Binding-site contacts:
Ligand atom N2 contacts residue SER299 of chain 1.I at 3.6 Å.
Ligand atom C2 contacts residue ASN528 of chain 1.I at 2.5 Å.
Ligand atom C2 contacts residue SER402 of chain 1.I at 3.8 Å.
Ligand atom O7 contacts residue SER527 of chain 1.I at 3.5 Å.
Ligand atom C3 contacts residue ASN528 of chain 1.I at 3.9 Å.
Ligand atom O7 contacts residue ASN528 of chain 1.I at 4.4 Å.
Ligand atom C8 contacts residue LYS295 of chain 1.I at 3.9 Å.
Ligand atom C7 contacts residue ASN528 of chain 1.I at 4.1 Å.
Ligand atom C8 contacts residue ILE403 of chain 1.I at 4.3 Å (hydrophobic).
Ligand atom O7 contacts residue HIS399 of chain 1.I at 3.8 Å.
Ligand atom C5 contacts residue ASN528 of chain 1.I at 3.6 Å.
Ligand atom N2 contacts residue SER402 of chain 1.I at 4.5 Å.
Ligand atom C7 contacts residue SER527 of chain 1.I at 4.1 Å.
Ligand atom N2 contacts residue SER527 of chain 1.I at 4.4 Å.
Ligand atom O5 contacts residue ASN528 of chain 1.I at 2.4 Å (h-bond).
Ligand atom C4 contacts residue ASN528 of chain 1.I at 4.2 Å.
Ligand atom C3 contacts residue SER402 of chain 1.I at 4.0 Å.
Ligand atom O3 contacts residue SER402 of chain 1.I at 3.1 Å (h-bond).
Ligand atom O7 contacts residue SER402 of chain 1.I at 3.5 Å (h-bond).
Ligand atom C1 contacts residue ASN528 of chain 1.I at 1.4 Å.
Ligand atom C7 contacts residue SER402 of chain 1.I at 4.2 Å.
Ligand atom C1 contacts residue SER299 of chain 1.I at 4.3 Å.
Ligand atom C7 contacts residue SER299 of chain 1.I at 4.2 Å.
Ligand atom N2 contacts residue ASN528 of chain 1.I at 3.0 Å (h-bond).

Sequence of chain 1.I:
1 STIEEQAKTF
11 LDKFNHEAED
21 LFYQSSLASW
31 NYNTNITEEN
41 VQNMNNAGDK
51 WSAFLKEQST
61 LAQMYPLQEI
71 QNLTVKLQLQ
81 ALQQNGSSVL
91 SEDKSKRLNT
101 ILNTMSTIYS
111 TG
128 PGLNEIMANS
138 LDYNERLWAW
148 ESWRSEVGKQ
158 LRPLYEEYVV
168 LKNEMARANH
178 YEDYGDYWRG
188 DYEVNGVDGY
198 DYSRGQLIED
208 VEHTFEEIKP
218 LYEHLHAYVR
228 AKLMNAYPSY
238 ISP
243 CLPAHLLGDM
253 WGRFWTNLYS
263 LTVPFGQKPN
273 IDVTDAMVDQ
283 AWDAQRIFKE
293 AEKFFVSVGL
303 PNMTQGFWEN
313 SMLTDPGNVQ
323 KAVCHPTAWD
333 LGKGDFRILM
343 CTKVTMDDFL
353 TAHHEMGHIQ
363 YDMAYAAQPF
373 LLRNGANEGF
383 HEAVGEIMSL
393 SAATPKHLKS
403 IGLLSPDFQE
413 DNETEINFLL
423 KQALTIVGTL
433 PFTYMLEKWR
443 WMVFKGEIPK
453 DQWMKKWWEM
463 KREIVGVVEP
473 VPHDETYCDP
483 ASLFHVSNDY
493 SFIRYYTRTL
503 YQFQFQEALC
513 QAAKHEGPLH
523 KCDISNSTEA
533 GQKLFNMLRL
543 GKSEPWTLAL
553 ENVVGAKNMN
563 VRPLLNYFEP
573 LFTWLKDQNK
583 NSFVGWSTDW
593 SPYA

This protein binds this small molecule.
Small molecule (SMILES): CC(=O)N[C@@H]1[C@@H](O)[C@H](O)[C@@H](CO)O[C@H]1O